Sequence of chain 2.A:
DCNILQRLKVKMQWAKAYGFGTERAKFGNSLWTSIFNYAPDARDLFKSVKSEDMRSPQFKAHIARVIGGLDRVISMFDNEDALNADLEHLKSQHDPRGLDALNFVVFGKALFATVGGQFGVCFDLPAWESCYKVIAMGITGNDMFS

Sequence of chain 2.D:
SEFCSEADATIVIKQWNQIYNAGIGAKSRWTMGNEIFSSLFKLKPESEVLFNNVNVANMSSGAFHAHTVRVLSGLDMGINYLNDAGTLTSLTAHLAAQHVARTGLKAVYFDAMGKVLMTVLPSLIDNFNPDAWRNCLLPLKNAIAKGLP

This protein binds this small molecule.
Small molecule (SMILES): CC(=O)N[C@H]1[C@H](O[C@H]2[C@H](O)[C@@H](NC(C)=O)CO[C@@H]2CO[C@@H]2O[C@@H](C)[C@@H](O)[C@@H](O)[C@@H]2O)O[C@H](CO)[C@@H](O[C@H]2O[C@H](CO[C@H]3O[C@H](CO)[C@@H](O)[C@H](O)[C@@H]3O)[C@@H](O)[C@H](O[C@H]3O[C@H](CO)[C@@H](O)[C@H](O)[C@@H]3O)[C@@H]2O)[C@@H]1O

Binding-site contacts:
Ligand atom O3 contacts residue ASP81 of chain 2.A at 3.2 Å (salt-bridge).
Ligand atom C4 contacts residue ASP81 of chain 2.A at 4.2 Å.
Ligand atom O2 contacts residue ASP81 of chain 2.A at 4.2 Å.
Ligand atom C1 contacts residue SER60 of chain 2.D at 4.5 Å.
Ligand atom N2 contacts residue ASN58 of chain 2.D at 2.7 Å (h-bond).
Ligand atom C3 contacts residue ASN58 of chain 2.D at 3.6 Å.
Ligand atom C5 contacts residue ASN58 of chain 2.D at 3.5 Å.
Ligand atom C1 contacts residue ASN58 of chain 2.D at 1.4 Å.
Ligand atom C3 contacts residue ASP81 of chain 2.A at 3.8 Å.
Ligand atom C2 contacts residue ASP81 of chain 2.A at 3.5 Å.
Ligand atom O5 contacts residue ASN58 of chain 2.D at 2.3 Å (h-bond).
Ligand atom C2 contacts residue ASN58 of chain 2.D at 2.4 Å.
Ligand atom C7 contacts residue ASN58 of chain 2.D at 3.7 Å.
Ligand atom O7 contacts residue ASN58 of chain 2.D at 3.9 Å.
Ligand atom C1 contacts residue SER60 of chain 2.D at 4.0 Å.
Ligand atom C4 contacts residue ASN58 of chain 2.D at 4.2 Å.
Ligand atom O4 contacts residue ASP81 of chain 2.A at 3.5 Å (salt-bridge).
Ligand atom C8 contacts residue SER60 of chain 2.D at 4.4 Å.